Sequence of chain 56.A:
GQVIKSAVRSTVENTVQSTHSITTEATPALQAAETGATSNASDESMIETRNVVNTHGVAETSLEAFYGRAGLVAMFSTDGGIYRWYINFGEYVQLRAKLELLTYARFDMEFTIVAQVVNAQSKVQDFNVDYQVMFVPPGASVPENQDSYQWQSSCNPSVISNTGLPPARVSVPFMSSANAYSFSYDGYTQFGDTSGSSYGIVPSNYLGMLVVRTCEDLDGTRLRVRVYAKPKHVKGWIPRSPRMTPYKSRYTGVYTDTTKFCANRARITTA

Binding-site contacts:
Ligand atom N contacts residue GLN238 of chain 56.C at 3.8 Å.
Ligand atom C contacts residue TYR95 of chain 56.A at 4.5 Å (hydrophobic).
Ligand atom O contacts residue TYR95 of chain 56.A at 3.6 Å.
Ligand atom CB contacts residue ASP150 of chain 60.A at 3.6 Å.
Ligand atom C contacts residue TYR152 of chain 60.A at 3.6 Å (hydrophobic).
Ligand atom CA contacts residue GLY1 of chain 56.E at 2.4 Å.
Ligand atom N contacts residue TYR152 of chain 60.A at 3.5 Å.
Ligand atom CA contacts residue ASP150 of chain 60.A at 3.3 Å.
Ligand atom N contacts residue GLY1 of chain 56.E at 3.7 Å.
Ligand atom SG contacts residue GLU239 of chain 56.C at 4.3 Å.
Ligand atom SG contacts residue MET78 of chain 56.A at 3.8 Å.
Ligand atom O contacts residue GLN155 of chain 60.A at 3.0 Å (h-bond).
Ligand atom O contacts residue TYR152 of chain 60.A at 3.6 Å.
Ligand atom SG contacts residue TYR95 of chain 56.A at 3.8 Å.
Ligand atom CA contacts residue SER151 of chain 60.A at 4.0 Å.
Ligand atom C contacts residue ASP150 of chain 60.A at 3.8 Å.
Ligand atom SG contacts residue GLY240 of chain 56.C at 4.0 Å.
Ligand atom N contacts residue ASP150 of chain 60.A at 4.4 Å.
Ligand atom CB contacts residue MET78 of chain 56.A at 3.9 Å (hydrophobic).
Ligand atom C contacts residue SER151 of chain 60.A at 3.9 Å.
Ligand atom O contacts residue LEU75 of chain 56.A at 4.4 Å.
Ligand atom SG contacts residue ALA241 of chain 56.C at 3.5 Å (h-bond).
Ligand atom SG contacts residue GLY1 of chain 56.E at 4.2 Å.
Ligand atom C contacts residue GLY1 of chain 56.E at 1.3 Å.
Ligand atom C contacts residue GLN155 of chain 60.A at 4.2 Å.
Ligand atom CA contacts residue GLU239 of chain 56.C at 3.9 Å.
Ligand atom O contacts residue GLY1 of chain 56.E at 2.2 Å (h-bond).
Ligand atom CB contacts residue GLY1 of chain 56.E at 3.1 Å.
Ligand atom N contacts residue GLN155 of chain 60.A at 4.3 Å.
Ligand atom CA contacts residue TYR152 of chain 60.A at 3.8 Å (hydrophobic).
Ligand atom N contacts residue GLU239 of chain 56.C at 3.0 Å (salt-bridge).
Ligand atom C contacts residue MET78 of chain 56.A at 4.2 Å (hydrophobic).
Ligand atom CB contacts residue GLU239 of chain 56.C at 4.0 Å.

Sequence of chain 56.C:
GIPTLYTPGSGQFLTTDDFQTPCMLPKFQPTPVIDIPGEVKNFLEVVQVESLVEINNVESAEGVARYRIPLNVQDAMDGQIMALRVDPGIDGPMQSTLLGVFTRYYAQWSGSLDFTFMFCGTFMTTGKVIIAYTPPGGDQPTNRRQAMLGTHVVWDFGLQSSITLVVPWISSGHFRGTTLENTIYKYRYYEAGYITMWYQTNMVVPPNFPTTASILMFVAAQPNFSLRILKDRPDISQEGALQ

The small molecule below binds the protein below.
Small molecule (SMILES): N[C@@H](CS)C(=O)O

Sequence of chain 60.A:
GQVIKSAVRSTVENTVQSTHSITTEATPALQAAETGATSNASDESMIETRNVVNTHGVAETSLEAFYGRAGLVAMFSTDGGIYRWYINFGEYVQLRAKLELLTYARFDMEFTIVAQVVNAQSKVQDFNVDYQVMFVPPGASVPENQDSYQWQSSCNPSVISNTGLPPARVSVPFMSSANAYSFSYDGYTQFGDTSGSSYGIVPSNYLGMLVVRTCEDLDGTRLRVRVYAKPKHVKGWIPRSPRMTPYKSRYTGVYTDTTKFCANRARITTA